Binding-site contacts:
Ligand atom C5 contacts residue LEU107 of chain 1.B at 3.5 Å (hydrophobic).
Ligand atom O4'1 contacts residue LEU107 of chain 1.A at 3.2 Å (h-bond).
Ligand atom C81 contacts residue LEU107 of chain 1.A at 3.4 Å (hydrophobic).
Ligand atom C5'1 contacts residue ALA136 of chain 1.A at 3.5 Å (hydrophobic).
Ligand atom N1 contacts residue VAL120 of chain 1.B at 3.1 Å (h-bond).
Ligand atom C2 contacts residue ARG113 of chain 1.B at 3.5 Å.
Ligand atom C21 contacts residue VAL118 of chain 1.A at 3.3 Å (hydrophobic).
Ligand atom O2'1 contacts residue GLN114 of chain 1.A at 3.2 Å (h-bond).
Ligand atom O2P1 contacts residue ALA136 of chain 1.A at 3.3 Å.
Ligand atom N31 contacts residue ARG113 of chain 1.A at 3.4 Å (salt-bridge).
Ligand atom N7 contacts residue GLY135 of chain 1.B at 3.5 Å.
Ligand atom O3'1 contacts residue ASP111 of chain 1.A at 2.8 Å (salt-bridge).
Ligand atom N6 contacts residue VAL120 of chain 1.B at 3.1 Å (h-bond).
Ligand atom N71 contacts residue GLY135 of chain 1.A at 3.1 Å (h-bond).
Ligand atom N61 contacts residue VAL120 of chain 1.A at 3.3 Å (h-bond).
Ligand atom C3'1 contacts residue ASP111 of chain 1.A at 3.4 Å.
Ligand atom O4'1 contacts residue ASP111 of chain 1.A at 3.5 Å (salt-bridge).
Ligand atom N3 contacts residue ARG113 of chain 1.B at 3.4 Å.
Ligand atom N71 contacts residue LEU107 of chain 1.A at 3.4 Å.
Ligand atom C2 contacts residue VAL112 of chain 1.B at 3.5 Å (hydrophobic).
Ligand atom N6 contacts residue PRO134 of chain 1.B at 3.2 Å (h-bond).
Ligand atom C1'1 contacts residue LEU107 of chain 1.A at 3.3 Å (hydrophobic).
Ligand atom O2' contacts residue ASP111 of chain 1.B at 3.2 Å.
Ligand atom N3 contacts residue VAL112 of chain 1.B at 3.5 Å.
Ligand atom C6 contacts residue LEU107 of chain 1.B at 3.4 Å (hydrophobic).
Ligand atom O4'1 contacts residue GLY108 of chain 1.A at 3.4 Å.
Ligand atom O2P contacts residue GLN114 of chain 1.A at 3.0 Å (h-bond).
Ligand atom N6 contacts residue LEU107 of chain 1.B at 3.6 Å.
Ligand atom N61 contacts residue PRO134 of chain 1.A at 2.6 Å (h-bond).
Ligand atom N11 contacts residue VAL120 of chain 1.A at 3.0 Å (h-bond).
Ligand atom C4'1 contacts residue ASP111 of chain 1.A at 3.3 Å.
Ligand atom O2'1 contacts residue ASP111 of chain 1.A at 3.0 Å (salt-bridge).
Ligand atom O2'1 contacts residue ARG113 of chain 1.A at 2.9 Å (salt-bridge).
Ligand atom C1' contacts residue LEU107 of chain 1.B at 3.3 Å (hydrophobic).
Ligand atom C21 contacts residue VAL120 of chain 1.A at 3.5 Å (hydrophobic).
Ligand atom O2P1 contacts residue GLN114 of chain 1.B at 3.4 Å (h-bond).
Ligand atom C1'1 contacts residue VAL112 of chain 1.A at 3.5 Å (hydrophobic).
Ligand atom C8 contacts residue ALA136 of chain 1.B at 3.5 Å (hydrophobic).
Ligand atom O2'1 contacts residue VAL112 of chain 1.A at 3.0 Å (h-bond).
Ligand atom O1P contacts residue ARG113 of chain 1.A at 3.5 Å.

The small molecule below binds the protein below.
Small molecule (SMILES): Nc1ncnc2c1ncn2[C@@H]1O[C@@H]2CO[P](=O)(O)O[C@H]3[C@@H](O)[C@H](n4cnc5c(N)ncnc54)O[C@@H]3CO[P](=O)(O)O[C@H]2[C@H]1O

Sequence of chain 1.A:
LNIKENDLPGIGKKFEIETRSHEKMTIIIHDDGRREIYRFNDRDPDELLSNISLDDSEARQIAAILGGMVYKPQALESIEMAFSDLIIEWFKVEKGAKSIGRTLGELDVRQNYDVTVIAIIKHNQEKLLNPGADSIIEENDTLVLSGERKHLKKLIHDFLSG

Sequence of chain 1.B:
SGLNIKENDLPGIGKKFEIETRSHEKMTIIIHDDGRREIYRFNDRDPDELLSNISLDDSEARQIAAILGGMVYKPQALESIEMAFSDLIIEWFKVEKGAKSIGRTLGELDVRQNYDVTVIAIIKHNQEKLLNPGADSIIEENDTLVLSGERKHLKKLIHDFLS